Binding-site contacts:
Ligand atom CD1 contacts residue PRO180 of chain 11.E at 3.5 Å (hydrophobic).
Ligand atom OH contacts residue HIS446 of chain 11.D at 3.1 Å (h-bond).
Ligand atom O contacts residue ARG149 of chain 11.D at 2.6 Å (salt-bridge).
Ligand atom CG contacts residue LYS339 of chain 11.D at 3.8 Å.
Ligand atom CG contacts residue ARG450 of chain 11.D at 3.5 Å.
Ligand atom CG contacts residue GLU155 of chain 11.D at 3.8 Å.
Ligand atom CZ contacts residue THR445 of chain 11.D at 3.4 Å.
Ligand atom CG2 contacts residue LEU145 of chain 11.D at 3.8 Å (hydrophobic).
Ligand atom CB contacts residue LYS339 of chain 11.D at 2.9 Å.
Ligand atom CA contacts residue LYS339 of chain 11.D at 3.1 Å.
Ligand atom CZ contacts residue ARG149 of chain 11.D at 3.8 Å.
Ligand atom CB contacts residue ARG450 of chain 11.D at 3.6 Å.
Ligand atom CA contacts residue GLU155 of chain 11.D at 3.9 Å.
Ligand atom OD1 contacts residue LYS339 of chain 11.D at 2.9 Å (salt-bridge).
Ligand atom C contacts residue HIS446 of chain 11.D at 3.4 Å.
Ligand atom C contacts residue ARG149 of chain 11.D at 3.8 Å.
Ligand atom CG1 contacts residue GLU155 of chain 11.D at 3.8 Å.
Ligand atom CB contacts residue GLN245 of chain 11.E at 3.5 Å.
Ligand atom CZ contacts residue HIS446 of chain 11.D at 3.7 Å.
Ligand atom OH contacts residue THR445 of chain 11.D at 3.2 Å.
Ligand atom CG1 contacts residue ARG450 of chain 11.D at 3.4 Å.
Ligand atom CE1 contacts residue ARG149 of chain 11.D at 3.6 Å.
Ligand atom CD contacts residue ARG450 of chain 11.D at 2.9 Å.
Ligand atom CG contacts residue TYR244 of chain 11.E at 3.1 Å (hydrophobic).
Ligand atom OD2 contacts residue LYS339 of chain 11.D at 3.6 Å.
Ligand atom CE2 contacts residue HIS446 of chain 11.D at 3.5 Å.
Ligand atom OH contacts residue MET179 of chain 11.E at 3.5 Å (h-bond).
Ligand atom OH contacts residue LEU239 of chain 11.E at 3.7 Å.
Ligand atom OD1 contacts residue GLU155 of chain 11.D at 3.8 Å.
Ligand atom CZ contacts residue ASP172 of chain 11.E at 3.9 Å.
Ligand atom CE1 contacts residue THR445 of chain 11.D at 3.3 Å.
Ligand atom CE2 contacts residue MET179 of chain 11.E at 3.8 Å (hydrophobic).
Ligand atom ND2 contacts residue GLU155 of chain 11.D at 3.1 Å (salt-bridge).
Ligand atom CG contacts residue PRO452 of chain 11.D at 3.5 Å (hydrophobic).
Ligand atom CE1 contacts residue PRO180 of chain 11.E at 3.2 Å (hydrophobic).
Ligand atom O contacts residue ARG450 of chain 11.D at 3.3 Å (salt-bridge).
Ligand atom O contacts residue HIS446 of chain 11.D at 2.8 Å.
Ligand atom CB contacts residue PRO452 of chain 11.D at 3.9 Å (hydrophobic).
Ligand atom CG1 contacts residue PHE451 of chain 11.D at 3.4 Å (hydrophobic).
Ligand atom CG2 contacts residue GLU155 of chain 11.D at 3.7 Å.

The small molecule below binds the protein below.
Small molecule (SMILES): CC(C)[C@H](NC(=O)[C@@H]1CCCN1C(=O)[C@H](CC(N)=O)NC(=O)[C@H](Cc1ccccc1)NC(=O)[C@@H](N)[C@@H](C)O)C(=O)N[C@@H](Cc1ccc(O)cc1)C(=O)N1CCC[C@H]1C(=O)N[C@@H](Cc1ccc(O)cc1)C(=O)N[C@@H](CC(=O)O)C(=O)N[C@H](C=O)[C@@H](C)O

Sequence of chain 11.E:
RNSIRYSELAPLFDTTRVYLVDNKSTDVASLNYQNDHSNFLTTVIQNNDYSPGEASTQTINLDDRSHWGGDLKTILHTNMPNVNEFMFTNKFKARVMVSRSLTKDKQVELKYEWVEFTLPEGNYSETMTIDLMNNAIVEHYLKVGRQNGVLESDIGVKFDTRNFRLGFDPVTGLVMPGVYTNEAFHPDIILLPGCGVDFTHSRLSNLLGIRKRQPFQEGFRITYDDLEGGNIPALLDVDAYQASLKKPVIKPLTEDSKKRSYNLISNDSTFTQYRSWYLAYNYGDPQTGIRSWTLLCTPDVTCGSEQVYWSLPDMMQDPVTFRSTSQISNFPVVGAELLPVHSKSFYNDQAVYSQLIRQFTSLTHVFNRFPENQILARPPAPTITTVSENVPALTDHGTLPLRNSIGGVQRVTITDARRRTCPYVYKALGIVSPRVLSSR

Sequence of chain 11.D:
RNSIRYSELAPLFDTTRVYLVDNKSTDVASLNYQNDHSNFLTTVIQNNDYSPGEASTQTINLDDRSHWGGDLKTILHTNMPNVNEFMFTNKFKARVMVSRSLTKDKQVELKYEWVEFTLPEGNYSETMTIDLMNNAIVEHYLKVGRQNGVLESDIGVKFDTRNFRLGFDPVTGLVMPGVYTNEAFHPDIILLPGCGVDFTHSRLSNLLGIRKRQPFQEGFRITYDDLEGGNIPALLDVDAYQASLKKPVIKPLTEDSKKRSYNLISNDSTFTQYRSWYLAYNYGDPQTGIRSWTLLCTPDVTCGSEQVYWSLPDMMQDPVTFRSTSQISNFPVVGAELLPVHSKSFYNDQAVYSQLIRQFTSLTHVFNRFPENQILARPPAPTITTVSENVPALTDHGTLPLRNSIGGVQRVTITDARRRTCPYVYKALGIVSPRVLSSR